A small-molecule ligand and the protein it binds are described below.
Small molecule (SMILES): O=P(O)(O)OC[C@@H](O)[C@@H](O)c1cnc[nH]1

Binding-site contacts:
Ligand atom O2 contacts residue HIS72 of chain 19.A at 3.5 Å (h-bond).
Ligand atom C6 contacts residue GLU171 of chain 6.A at 3.8 Å.
Ligand atom O3 contacts residue LYS199 of chain 10.A at 3.6 Å.
Ligand atom O2 contacts residue MN1 of chain 19.B at 2.3 Å.
Ligand atom P contacts residue LYS175 of chain 6.A at 3.6 Å.
Ligand atom OP6 contacts residue ARG97 of chain 10.A at 2.8 Å (salt-bridge).
Ligand atom OP1 contacts residue GLU171 of chain 6.A at 3.2 Å (salt-bridge).
Ligand atom C5 contacts residue MN1 of chain 19.C at 3.0 Å.
Ligand atom P contacts residue SER197 of chain 10.A at 3.7 Å.
Ligand atom P contacts residue ARG97 of chain 10.A at 3.6 Å.
Ligand atom OP5 contacts residue LYS175 of chain 6.A at 2.6 Å (salt-bridge).
Ligand atom C2 contacts residue GLU171 of chain 6.A at 3.5 Å.
Ligand atom N2 contacts residue HIS72 of chain 19.A at 3.2 Å (h-bond).
Ligand atom C6 contacts residue HIS71 of chain 19.A at 3.3 Å.
Ligand atom OP5 contacts residue ARG97 of chain 10.A at 2.7 Å (salt-bridge).
Ligand atom C4 contacts residue MN1 of chain 19.B at 3.3 Å.
Ligand atom C6 contacts residue MN1 of chain 19.B at 3.0 Å.
Ligand atom OP6 contacts residue SER197 of chain 10.A at 2.7 Å (h-bond).
Ligand atom C5 contacts residue GLU75 of chain 19.A at 3.2 Å.
Ligand atom N1 contacts residue HIS168 of chain 6.A at 3.5 Å (h-bond).
Ligand atom O3 contacts residue ARG119 of chain 10.A at 3.8 Å.
Ligand atom N1 contacts residue GLU75 of chain 19.A at 3.2 Å (salt-bridge).
Ligand atom N2 contacts residue MN1 of chain 19.B at 2.3 Å.
Ligand atom OP5 contacts residue ARG119 of chain 10.A at 3.0 Å (salt-bridge).
Ligand atom C6 contacts residue HIS72 of chain 19.A at 3.7 Å.
Ligand atom N2 contacts residue GLU171 of chain 6.A at 3.2 Å (salt-bridge).
Ligand atom O2 contacts residue GLU171 of chain 6.A at 2.5 Å (salt-bridge).
Ligand atom C6 contacts residue MN1 of chain 19.C at 3.3 Å.
Ligand atom C1 contacts residue SER198 of chain 10.A at 3.4 Å.
Ligand atom N2 contacts residue HIS167 of chain 6.A at 3.6 Å.
Ligand atom O2 contacts residue HIS45 of chain 6.A at 3.4 Å (h-bond).
Ligand atom C6 contacts residue HIS167 of chain 6.A at 3.4 Å.
Ligand atom OP4 contacts residue SER197 of chain 10.A at 3.8 Å.
Ligand atom C1 contacts residue GLU171 of chain 6.A at 3.8 Å.
Ligand atom OP1 contacts residue LYS175 of chain 6.A at 3.4 Å (salt-bridge).
Ligand atom C2 contacts residue MN1 of chain 19.B at 3.4 Å.
Ligand atom OP4 contacts residue LYS199 of chain 10.A at 2.7 Å (salt-bridge).
Ligand atom N1 contacts residue MN1 of chain 19.C at 2.2 Å.
Ligand atom N1 contacts residue HIS71 of chain 19.A at 3.0 Å (h-bond).
Ligand atom OP4 contacts residue ARG119 of chain 10.A at 3.1 Å (salt-bridge).

Sequence of chain 6.A:
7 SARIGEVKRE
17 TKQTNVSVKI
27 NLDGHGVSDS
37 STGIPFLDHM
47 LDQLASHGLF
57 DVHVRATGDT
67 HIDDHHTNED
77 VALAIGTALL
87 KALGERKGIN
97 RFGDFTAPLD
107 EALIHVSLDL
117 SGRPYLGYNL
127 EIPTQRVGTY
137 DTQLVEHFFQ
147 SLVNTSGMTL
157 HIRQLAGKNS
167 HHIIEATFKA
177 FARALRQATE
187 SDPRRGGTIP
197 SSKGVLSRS

Sequence of chain 19.A:
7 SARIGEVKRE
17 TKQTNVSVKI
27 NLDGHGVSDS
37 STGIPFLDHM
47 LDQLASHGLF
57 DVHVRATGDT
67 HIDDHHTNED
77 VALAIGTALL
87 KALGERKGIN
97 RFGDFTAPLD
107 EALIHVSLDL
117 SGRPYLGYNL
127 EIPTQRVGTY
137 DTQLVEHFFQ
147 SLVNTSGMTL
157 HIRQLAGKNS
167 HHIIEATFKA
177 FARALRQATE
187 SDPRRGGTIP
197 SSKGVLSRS

Sequence of chain 10.A:
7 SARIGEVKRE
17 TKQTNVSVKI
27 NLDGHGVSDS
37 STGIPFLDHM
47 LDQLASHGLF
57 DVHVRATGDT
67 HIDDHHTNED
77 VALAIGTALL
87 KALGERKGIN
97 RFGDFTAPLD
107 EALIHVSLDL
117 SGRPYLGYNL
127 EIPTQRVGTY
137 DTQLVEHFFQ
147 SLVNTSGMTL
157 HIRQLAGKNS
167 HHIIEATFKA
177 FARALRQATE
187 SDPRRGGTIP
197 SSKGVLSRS